Binding-site contacts:
Ligand atom O7 contacts residue ASN122 of chain 1.B at 4.3 Å.
Ligand atom C8 contacts residue ASN122 of chain 1.B at 4.4 Å.
Ligand atom C1 contacts residue VAL127 of chain 1.B at 3.8 Å (hydrophobic).
Ligand atom C2 contacts residue ASN122 of chain 1.B at 2.5 Å.
Ligand atom C3 contacts residue VAL127 of chain 1.B at 4.4 Å (hydrophobic).
Ligand atom C1 contacts residue ASN122 of chain 1.B at 1.4 Å.
Ligand atom O5 contacts residue VAL127 of chain 1.B at 4.3 Å.
Ligand atom C2 contacts residue VAL127 of chain 1.B at 4.5 Å (hydrophobic).
Ligand atom C5 contacts residue ASN122 of chain 1.B at 3.6 Å.
Ligand atom O6 contacts residue VAL127 of chain 1.B at 4.0 Å.
Ligand atom O5 contacts residue ASN122 of chain 1.B at 2.3 Å (h-bond).
Ligand atom C4 contacts residue ASN122 of chain 1.B at 4.2 Å.
Ligand atom N2 contacts residue ASN122 of chain 1.B at 3.0 Å (h-bond).
Ligand atom C3 contacts residue ASN122 of chain 1.B at 3.8 Å.
Ligand atom C8 contacts residue THR124 of chain 1.B at 4.3 Å.
Ligand atom C5 contacts residue VAL127 of chain 1.B at 4.1 Å (hydrophobic).
Ligand atom C7 contacts residue ASN122 of chain 1.B at 3.9 Å.

This small molecule binds to this protein.
Small molecule (SMILES): CC(=O)N[C@@H]1[C@@H](O)[C@H](O)[C@@H](CO)O[C@H]1O

Sequence of chain 1.B:
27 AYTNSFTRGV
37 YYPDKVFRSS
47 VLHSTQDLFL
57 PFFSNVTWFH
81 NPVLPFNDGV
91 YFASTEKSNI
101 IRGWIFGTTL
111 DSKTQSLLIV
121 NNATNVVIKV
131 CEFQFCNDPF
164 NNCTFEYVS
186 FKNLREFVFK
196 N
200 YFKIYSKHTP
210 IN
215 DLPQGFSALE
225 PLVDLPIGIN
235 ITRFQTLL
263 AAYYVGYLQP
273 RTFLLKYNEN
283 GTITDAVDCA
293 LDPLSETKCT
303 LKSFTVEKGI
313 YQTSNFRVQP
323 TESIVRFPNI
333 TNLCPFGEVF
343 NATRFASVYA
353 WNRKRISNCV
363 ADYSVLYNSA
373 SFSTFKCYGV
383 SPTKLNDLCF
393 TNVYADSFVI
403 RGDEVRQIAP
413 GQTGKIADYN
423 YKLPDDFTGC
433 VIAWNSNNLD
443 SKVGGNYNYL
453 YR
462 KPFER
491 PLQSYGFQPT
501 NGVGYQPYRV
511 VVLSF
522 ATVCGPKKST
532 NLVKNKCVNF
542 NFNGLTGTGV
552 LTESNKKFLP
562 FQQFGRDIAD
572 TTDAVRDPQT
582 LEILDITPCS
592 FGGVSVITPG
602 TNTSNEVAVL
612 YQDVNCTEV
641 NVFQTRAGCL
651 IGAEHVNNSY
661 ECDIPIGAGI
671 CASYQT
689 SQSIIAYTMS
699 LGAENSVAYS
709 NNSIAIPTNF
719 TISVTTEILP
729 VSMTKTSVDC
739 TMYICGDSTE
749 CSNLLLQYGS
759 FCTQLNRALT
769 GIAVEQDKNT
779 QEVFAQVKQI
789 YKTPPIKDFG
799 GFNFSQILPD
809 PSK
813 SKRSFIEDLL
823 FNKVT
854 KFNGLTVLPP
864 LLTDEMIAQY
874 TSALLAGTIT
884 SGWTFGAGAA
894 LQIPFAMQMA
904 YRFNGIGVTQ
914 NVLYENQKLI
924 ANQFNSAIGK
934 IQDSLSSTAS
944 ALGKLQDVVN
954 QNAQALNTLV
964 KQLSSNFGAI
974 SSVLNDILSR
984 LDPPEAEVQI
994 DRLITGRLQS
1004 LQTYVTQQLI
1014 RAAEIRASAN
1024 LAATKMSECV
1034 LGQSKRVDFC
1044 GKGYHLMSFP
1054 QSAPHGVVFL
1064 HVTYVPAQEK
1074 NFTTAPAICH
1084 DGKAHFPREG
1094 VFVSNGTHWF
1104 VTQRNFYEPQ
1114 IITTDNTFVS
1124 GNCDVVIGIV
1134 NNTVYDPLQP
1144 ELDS